This small molecule binds to this protein.
Small molecule (SMILES): CN(C)NC(=O)CCC(=O)O

Binding-site contacts:
Ligand atom N04 contacts residue TYR184 of chain 2.A at 3.5 Å (h-bond).
Ligand atom C05 contacts residue ZN1 of chain 2.C at 2.9 Å.
Ligand atom O01 contacts residue VAL248 of chain 2.A at 3.9 Å.
Ligand atom C05 contacts residue ASP176 of chain 2.A at 3.1 Å.
Ligand atom C08 contacts residue VAL248 of chain 2.A at 4.1 Å (hydrophobic).
Ligand atom O10 contacts residue VAL248 of chain 2.A at 3.5 Å.
Ligand atom N04 contacts residue ZN1 of chain 2.C at 2.1 Å.
Ligand atom C02 contacts residue ZN1 of chain 2.C at 2.8 Å.
Ligand atom O01 contacts residue ZN1 of chain 2.C at 2.2 Å.
Ligand atom O01 contacts residue HIS246 of chain 2.A at 3.1 Å (h-bond).
Ligand atom O01 contacts residue TYR184 of chain 2.A at 3.8 Å.
Ligand atom C08 contacts residue ILE118 of chain 2.A at 3.6 Å (hydrophobic).
Ligand atom N03 contacts residue HIS174 of chain 2.A at 3.8 Å.
Ligand atom C06 contacts residue ASP176 of chain 2.A at 3.7 Å.
Ligand atom C08 contacts residue THR171 of chain 2.A at 3.1 Å.
Ligand atom C02 contacts residue TYR184 of chain 2.A at 3.1 Å (hydrophobic).
Ligand atom N04 contacts residue HIS174 of chain 2.A at 3.1 Å (h-bond).
Ligand atom C05 contacts residue TYR184 of chain 2.A at 3.5 Å (hydrophobic).
Ligand atom C02 contacts residue HIS246 of chain 2.A at 4.2 Å.
Ligand atom C05 contacts residue PHE177 of chain 2.A at 4.0 Å (hydrophobic).
Ligand atom O01 contacts residue HIS174 of chain 2.A at 2.7 Å (h-bond).
Ligand atom C07 contacts residue TYR184 of chain 2.A at 3.3 Å (hydrophobic).
Ligand atom N03 contacts residue TYR184 of chain 2.A at 2.7 Å (h-bond).
Ligand atom O11 contacts residue ASN116 of chain 2.A at 3.7 Å.
Ligand atom O11 contacts residue THR171 of chain 2.A at 2.6 Å (h-bond).
Ligand atom C09 contacts residue THR171 of chain 2.A at 3.3 Å.
Ligand atom N03 contacts residue ZN1 of chain 2.C at 2.8 Å.
Ligand atom O11 contacts residue LYS191 of chain 2.A at 3.5 Å (salt-bridge).
Ligand atom N04 contacts residue ASP176 of chain 2.A at 3.1 Å (salt-bridge).
Ligand atom C09 contacts residue LYS191 of chain 2.A at 3.6 Å.
Ligand atom O10 contacts residue LYS191 of chain 2.A at 3.0 Å (salt-bridge).
Ligand atom C02 contacts residue HIS174 of chain 2.A at 3.5 Å.
Ligand atom C06 contacts residue ZN1 of chain 2.C at 3.0 Å.
Ligand atom C06 contacts residue HIS174 of chain 2.A at 2.9 Å.
Ligand atom O11 contacts residue ILE118 of chain 2.A at 4.0 Å.
Ligand atom C09 contacts residue VAL248 of chain 2.A at 3.6 Å (hydrophobic).
Ligand atom C07 contacts residue VAL248 of chain 2.A at 4.0 Å (hydrophobic).
Ligand atom O10 contacts residue LEU163 of chain 2.A at 3.7 Å.
Ligand atom O11 contacts residue VAL248 of chain 2.A at 3.5 Å.
Ligand atom C09 contacts residue ILE118 of chain 2.A at 4.0 Å (hydrophobic).

Sequence of chain 2.A:
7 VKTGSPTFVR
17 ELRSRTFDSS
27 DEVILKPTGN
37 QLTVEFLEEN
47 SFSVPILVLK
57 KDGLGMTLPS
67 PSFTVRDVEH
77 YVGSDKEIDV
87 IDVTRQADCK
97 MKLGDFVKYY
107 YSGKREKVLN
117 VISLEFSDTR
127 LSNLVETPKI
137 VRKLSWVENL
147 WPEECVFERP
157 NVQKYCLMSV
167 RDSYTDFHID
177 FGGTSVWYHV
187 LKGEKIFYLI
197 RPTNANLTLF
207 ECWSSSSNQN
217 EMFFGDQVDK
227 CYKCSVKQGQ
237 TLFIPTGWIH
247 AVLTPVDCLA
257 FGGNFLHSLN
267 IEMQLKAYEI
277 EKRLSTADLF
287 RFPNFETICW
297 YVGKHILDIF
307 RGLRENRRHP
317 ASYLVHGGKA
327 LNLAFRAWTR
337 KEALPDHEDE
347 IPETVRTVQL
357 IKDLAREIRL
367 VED